Binding-site contacts:
Ligand atom C7 contacts residue ASN414 of chain 1.A at 3.7 Å.
Ligand atom C8 contacts residue ASN230 of chain 1.A at 3.3 Å.
Ligand atom O7 contacts residue ASN414 of chain 1.A at 4.0 Å.
Ligand atom N2 contacts residue ASN414 of chain 1.A at 3.0 Å (h-bond).
Ligand atom C3 contacts residue ASN414 of chain 1.A at 3.8 Å.
Ligand atom C5 contacts residue ASN414 of chain 1.A at 3.7 Å.
Ligand atom O7 contacts residue SER413 of chain 1.A at 4.3 Å.
Ligand atom C4 contacts residue ASN414 of chain 1.A at 4.2 Å.
Ligand atom C7 contacts residue NAG1 of chain 1.R at 4.5 Å.
Ligand atom O7 contacts residue NAG1 of chain 1.R at 3.5 Å (h-bond).
Ligand atom O7 contacts residue VAL412 of chain 1.A at 3.8 Å.
Ligand atom O7 contacts residue ASN230 of chain 1.A at 2.9 Å (h-bond).
Ligand atom O6 contacts residue PRO259 of chain 1.A at 3.4 Å.
Ligand atom O6 contacts residue LEU233 of chain 1.A at 4.4 Å.
Ligand atom C8 contacts residue ASN414 of chain 1.A at 4.1 Å.
Ligand atom C2 contacts residue ASN414 of chain 1.A at 2.5 Å.
Ligand atom O5 contacts residue ASN414 of chain 1.A at 2.3 Å (h-bond).
Ligand atom C1 contacts residue PRO259 of chain 1.A at 4.3 Å (hydrophobic).
Ligand atom N2 contacts residue ASN230 of chain 1.A at 4.4 Å.
Ligand atom C1 contacts residue ASN414 of chain 1.A at 1.4 Å.
Ligand atom C7 contacts residue ASN230 of chain 1.A at 3.3 Å.
Ligand atom O5 contacts residue PRO259 of chain 1.A at 4.0 Å.

Sequence of chain 1.A:
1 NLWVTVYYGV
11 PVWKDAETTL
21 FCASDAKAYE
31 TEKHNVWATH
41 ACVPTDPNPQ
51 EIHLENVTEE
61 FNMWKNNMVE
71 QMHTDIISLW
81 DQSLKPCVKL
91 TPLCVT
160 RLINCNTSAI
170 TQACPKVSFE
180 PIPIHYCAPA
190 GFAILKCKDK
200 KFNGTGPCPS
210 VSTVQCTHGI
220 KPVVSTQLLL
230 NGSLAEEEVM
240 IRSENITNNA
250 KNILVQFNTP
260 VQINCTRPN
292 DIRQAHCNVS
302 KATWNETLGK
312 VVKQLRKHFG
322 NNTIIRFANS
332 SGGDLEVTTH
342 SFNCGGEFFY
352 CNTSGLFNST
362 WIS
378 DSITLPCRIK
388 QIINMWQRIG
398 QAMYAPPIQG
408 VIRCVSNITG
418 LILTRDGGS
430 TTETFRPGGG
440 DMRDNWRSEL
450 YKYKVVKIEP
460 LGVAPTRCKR

This small molecule binds to this protein.
Small molecule (SMILES): CC(=O)N[C@@H]1[C@@H](O)[C@H](O)[C@@H](CO)O[C@H]1O